Sequence of chain 1.D:
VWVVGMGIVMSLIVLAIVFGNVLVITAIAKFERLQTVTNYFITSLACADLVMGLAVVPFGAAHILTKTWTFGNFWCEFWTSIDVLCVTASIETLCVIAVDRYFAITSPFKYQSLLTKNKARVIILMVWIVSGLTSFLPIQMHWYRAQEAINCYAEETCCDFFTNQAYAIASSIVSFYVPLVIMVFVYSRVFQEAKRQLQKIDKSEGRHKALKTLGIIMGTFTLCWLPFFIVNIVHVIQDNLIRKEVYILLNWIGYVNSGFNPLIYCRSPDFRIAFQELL

A small-molecule ligand and the protein it binds are described below.
Small molecule (SMILES): CN[C@@H]1CCc2c(ccc(O)c2O)[C@H]1O

Binding-site contacts:
Ligand atom CAA contacts residue VAL148 of chain 1.D at 4.3 Å (hydrophobic).
Ligand atom NAN contacts residue ASP144 of chain 1.D at 4.3 Å.
Ligand atom OAK contacts residue TYR230 of chain 1.D at 4.3 Å.
Ligand atom CAB contacts residue PHE321 of chain 1.D at 4.0 Å (hydrophobic).
Ligand atom CAA contacts residue PHE320 of chain 1.D at 4.0 Å (hydrophobic).
Ligand atom NAN contacts residue TYR347 of chain 1.D at 4.0 Å.
Ligand atom OAM contacts residue TYR347 of chain 1.D at 2.5 Å (h-bond).
Ligand atom OAM contacts residue ASP144 of chain 1.D at 3.1 Å (salt-bridge).
Ligand atom CAF contacts residue ASP144 of chain 1.D at 4.3 Å.
Ligand atom CAJ contacts residue TYR347 of chain 1.D at 3.5 Å (hydrophobic).
Ligand atom NAN contacts residue PHE224 of chain 1.D at 3.2 Å.
Ligand atom CAI contacts residue PHE224 of chain 1.D at 4.0 Å (hydrophobic).
Ligand atom CAH contacts residue ASP144 of chain 1.D at 3.5 Å.
Ligand atom CAJ contacts residue ASP144 of chain 1.D at 3.7 Å.
Ligand atom CAH contacts residue PHE224 of chain 1.D at 3.5 Å (hydrophobic).
Ligand atom OAL contacts residue SER234 of chain 1.D at 4.4 Å.
Ligand atom CAO contacts residue ASP144 of chain 1.D at 4.4 Å.
Ligand atom OAL contacts residue SER238 of chain 1.D at 4.2 Å.
Ligand atom OAM contacts residue PHE320 of chain 1.D at 4.3 Å.
Ligand atom CAI contacts residue ASP144 of chain 1.D at 3.2 Å.
Ligand atom CAI contacts residue TYR347 of chain 1.D at 3.5 Å (hydrophobic).
Ligand atom CAO contacts residue ASN343 of chain 1.D at 4.5 Å.
Ligand atom CAG contacts residue PHE224 of chain 1.D at 3.5 Å (hydrophobic).
Ligand atom CAO contacts residue TYR347 of chain 1.D at 3.8 Å (hydrophobic).
Ligand atom CAJ contacts residue PHE320 of chain 1.D at 3.7 Å (hydrophobic).
Ligand atom CAB contacts residue PHE320 of chain 1.D at 4.5 Å (hydrophobic).
Ligand atom CAF contacts residue PHE320 of chain 1.D at 3.9 Å (hydrophobic).
Ligand atom CAB contacts residue VAL148 of chain 1.D at 4.5 Å (hydrophobic).
Ligand atom CAO contacts residue PHE224 of chain 1.D at 3.7 Å (hydrophobic).